This protein binds this small molecule.
Small molecule (SMILES): O=[S@@](O)c1ccccc1-c1ccccc1O

Binding-site contacts:
Ligand atom CX9 contacts residue PHE61 of chain 1.A at 3.6 Å (hydrophobic).
Ligand atom CX4 contacts residue TRP155 of chain 1.A at 3.5 Å (hydrophobic).
Ligand atom CX5 contacts residue TRP155 of chain 1.A at 3.6 Å (hydrophobic).
Ligand atom CX9 contacts residue PHE203 of chain 1.A at 4.0 Å (hydrophobic).
Ligand atom CX1 contacts residue PRO28 of chain 1.A at 3.6 Å (hydrophobic).
Ligand atom OX2 contacts residue PRO76 of chain 1.A at 3.5 Å.
Ligand atom CX8 contacts residue GLY183 of chain 1.A at 3.2 Å.
Ligand atom CX6 contacts residue LEU226 of chain 1.A at 3.7 Å (hydrophobic).
Ligand atom CXB contacts residue PHE203 of chain 1.A at 3.7 Å (hydrophobic).
Ligand atom SX1 contacts residue ARG70 of chain 1.A at 3.6 Å.
Ligand atom OH contacts residue HIS60 of chain 1.A at 3.3 Å (h-bond).
Ligand atom CX5 contacts residue PRO28 of chain 1.A at 3.9 Å (hydrophobic).
Ligand atom CX4 contacts residue SER27 of chain 1.A at 3.9 Å.
Ligand atom CX2 contacts residue TRP155 of chain 1.A at 4.0 Å (hydrophobic).
Ligand atom CXC contacts residue HIS60 of chain 1.A at 3.6 Å.
Ligand atom CX8 contacts residue PHE203 of chain 1.A at 4.0 Å (hydrophobic).
Ligand atom CX6 contacts residue TRP155 of chain 1.A at 3.9 Å (hydrophobic).
Ligand atom CXC contacts residue PHE203 of chain 1.A at 3.7 Å (hydrophobic).
Ligand atom OH contacts residue PRO28 of chain 1.A at 3.6 Å.
Ligand atom OX1 contacts residue SER27 of chain 1.A at 2.8 Å (h-bond).
Ligand atom CX7 contacts residue PHE203 of chain 1.A at 3.9 Å (hydrophobic).
Ligand atom CX8 contacts residue LEU152 of chain 1.A at 3.7 Å (hydrophobic).
Ligand atom CX5 contacts residue LEU226 of chain 1.A at 4.0 Å (hydrophobic).
Ligand atom OH contacts residue PHE203 of chain 1.A at 4.0 Å.
Ligand atom CX6 contacts residue PRO28 of chain 1.A at 3.5 Å (hydrophobic).
Ligand atom CXA contacts residue PHE61 of chain 1.A at 3.8 Å (hydrophobic).
Ligand atom OX1 contacts residue HIS60 of chain 1.A at 2.9 Å (h-bond).
Ligand atom OX2 contacts residue GLY73 of chain 1.A at 3.1 Å.
Ligand atom CX3 contacts residue TRP155 of chain 1.A at 3.7 Å (hydrophobic).
Ligand atom CX6 contacts residue TRP228 of chain 1.A at 4.0 Å (hydrophobic).
Ligand atom OX2 contacts residue SER27 of chain 1.A at 3.9 Å.
Ligand atom OH contacts residue SER27 of chain 1.A at 3.7 Å.
Ligand atom CX9 contacts residue GLY183 of chain 1.A at 3.3 Å.
Ligand atom CXB contacts residue HIS60 of chain 1.A at 3.6 Å.
Ligand atom CXA contacts residue PHE203 of chain 1.A at 3.9 Å (hydrophobic).
Ligand atom SX1 contacts residue SER27 of chain 1.A at 3.6 Å.
Ligand atom OX2 contacts residue ARG70 of chain 1.A at 3.4 Å (salt-bridge).
Ligand atom CX3 contacts residue SER27 of chain 1.A at 3.8 Å.
Ligand atom CXB contacts residue LEU202 of chain 1.A at 4.0 Å (hydrophobic).
Ligand atom OX1 contacts residue ARG70 of chain 1.A at 2.8 Å (salt-bridge).

Sequence of chain 1.A:
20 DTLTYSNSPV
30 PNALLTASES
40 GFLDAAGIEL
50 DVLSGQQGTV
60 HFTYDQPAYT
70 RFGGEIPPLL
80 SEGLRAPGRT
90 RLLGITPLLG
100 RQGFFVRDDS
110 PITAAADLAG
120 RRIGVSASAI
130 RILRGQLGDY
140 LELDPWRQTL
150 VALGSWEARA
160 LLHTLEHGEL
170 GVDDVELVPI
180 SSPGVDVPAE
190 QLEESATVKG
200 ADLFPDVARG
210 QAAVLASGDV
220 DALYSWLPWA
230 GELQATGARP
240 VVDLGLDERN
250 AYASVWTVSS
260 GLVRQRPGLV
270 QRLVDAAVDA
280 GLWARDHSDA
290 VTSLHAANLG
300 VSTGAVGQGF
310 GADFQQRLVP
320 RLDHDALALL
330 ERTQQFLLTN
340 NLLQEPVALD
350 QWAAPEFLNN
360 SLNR